This small molecule binds to this protein.
Small molecule (SMILES): Cc1nc2cnccc2c(=O)[nH]1

Sequence of chain 1.A:
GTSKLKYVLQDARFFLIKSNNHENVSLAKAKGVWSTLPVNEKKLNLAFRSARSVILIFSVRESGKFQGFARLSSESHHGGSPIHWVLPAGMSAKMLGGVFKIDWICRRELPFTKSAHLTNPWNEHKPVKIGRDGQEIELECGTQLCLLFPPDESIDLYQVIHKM

Binding-site contacts:
Ligand atom CAA contacts residue ASN41 of chain 1.A at 4.0 Å.
Ligand atom CAE contacts residue PRO105 of chain 1.A at 3.7 Å (hydrophobic).
Ligand atom CAA contacts residue SER52 of chain 1.A at 3.4 Å.
Ligand atom CAC contacts residue ASN37 of chain 1.A at 3.6 Å.
Ligand atom CAD contacts residue MET108 of chain 1.A at 4.0 Å (hydrophobic).
Ligand atom CAD contacts residue LYS35 of chain 1.A at 3.5 Å.
Ligand atom CAK contacts residue SER36 of chain 1.A at 4.0 Å.
Ligand atom CAJ contacts residue TRP51 of chain 1.A at 3.9 Å (hydrophobic).
Ligand atom OAB contacts residue LEU113 of chain 1.A at 3.9 Å.
Ligand atom CAI contacts residue SER52 of chain 1.A at 3.5 Å.
Ligand atom CAC contacts residue SER36 of chain 1.A at 3.9 Å.
Ligand atom CAI contacts residue ASN41 of chain 1.A at 3.9 Å.
Ligand atom NAG contacts residue SER36 of chain 1.A at 4.2 Å.
Ligand atom NAF contacts residue PRO105 of chain 1.A at 3.5 Å.
Ligand atom NAH contacts residue LEU113 of chain 1.A at 3.7 Å.
Ligand atom CAA contacts residue TRP102 of chain 1.A at 3.4 Å (hydrophobic).
Ligand atom OAB contacts residue ASP150 of chain 1.A at 3.9 Å.
Ligand atom NAH contacts residue SER52 of chain 1.A at 2.8 Å (h-bond).
Ligand atom NAF contacts residue SER36 of chain 1.A at 3.5 Å.
Ligand atom CAE contacts residue ASN41 of chain 1.A at 3.7 Å.
Ligand atom NAH contacts residue TRP51 of chain 1.A at 3.4 Å.
Ligand atom NAF contacts residue LYS35 of chain 1.A at 3.9 Å.
Ligand atom CAJ contacts residue MET108 of chain 1.A at 4.2 Å (hydrophobic).
Ligand atom CAE contacts residue ASN37 of chain 1.A at 3.4 Å.
Ligand atom CAA contacts residue TRP51 of chain 1.A at 3.5 Å (hydrophobic).
Ligand atom NAG contacts residue ASN41 of chain 1.A at 3.0 Å (h-bond).
Ligand atom NAG contacts residue TRP51 of chain 1.A at 3.6 Å.
Ligand atom CAE contacts residue SER36 of chain 1.A at 3.3 Å.
Ligand atom OAB contacts residue SER52 of chain 1.A at 3.7 Å.
Ligand atom CAE contacts residue ASN38 of chain 1.A at 4.2 Å.
Ligand atom CAJ contacts residue LEU113 of chain 1.A at 4.0 Å (hydrophobic).
Ligand atom OAB contacts residue LEU54 of chain 1.A at 3.9 Å.
Ligand atom CAC contacts residue PRO105 of chain 1.A at 3.9 Å (hydrophobic).
Ligand atom CAI contacts residue TRP51 of chain 1.A at 3.3 Å (hydrophobic).
Ligand atom CAK contacts residue ASN41 of chain 1.A at 3.8 Å.
Ligand atom CAJ contacts residue SER52 of chain 1.A at 3.7 Å.
Ligand atom NAF contacts residue ASN37 of chain 1.A at 2.8 Å (h-bond).
Ligand atom OAB contacts residue THR53 of chain 1.A at 3.6 Å.
Ligand atom CAK contacts residue TRP51 of chain 1.A at 4.2 Å (hydrophobic).
Ligand atom CAC contacts residue LYS35 of chain 1.A at 3.4 Å.